Sequence of chain 1.A:
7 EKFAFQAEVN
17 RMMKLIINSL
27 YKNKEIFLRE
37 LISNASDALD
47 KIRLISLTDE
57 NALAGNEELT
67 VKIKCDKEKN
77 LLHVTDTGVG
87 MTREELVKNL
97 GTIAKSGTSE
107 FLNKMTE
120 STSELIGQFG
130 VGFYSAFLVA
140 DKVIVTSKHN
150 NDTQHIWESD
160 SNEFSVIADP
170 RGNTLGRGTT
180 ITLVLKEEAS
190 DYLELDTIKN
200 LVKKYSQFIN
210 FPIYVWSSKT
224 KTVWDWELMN

Binding-site contacts:
Ligand atom C22 contacts residue ASN95 of chain 1.A at 3.2 Å.
Ligand atom C06 contacts residue ASN40 of chain 1.A at 3.8 Å.
Ligand atom CL7 contacts residue PHE132 of chain 1.A at 3.6 Å.
Ligand atom C20 contacts residue ASN95 of chain 1.A at 3.3 Å.
Ligand atom O27 contacts residue MET87 of chain 1.A at 3.5 Å.
Ligand atom F18 contacts residue THR98 of chain 1.A at 3.3 Å.
Ligand atom C28 contacts residue ALA44 of chain 1.A at 3.8 Å (hydrophobic).
Ligand atom C03 contacts residue ASP82 of chain 1.A at 3.0 Å.
Ligand atom C04 contacts residue ASN40 of chain 1.A at 3.6 Å.
Ligand atom C14 contacts residue GLY129 of chain 1.A at 3.8 Å.
Ligand atom C20 contacts residue LEU96 of chain 1.A at 3.5 Å (hydrophobic).
Ligand atom O01 contacts residue ALA44 of chain 1.A at 3.2 Å.
Ligand atom CL7 contacts residue ASN40 of chain 1.A at 3.4 Å.
Ligand atom C19 contacts residue TYR133 of chain 1.A at 3.2 Å (hydrophobic).
Ligand atom C26 contacts residue ALA44 of chain 1.A at 3.8 Å (hydrophobic).
Ligand atom C16 contacts residue VAL130 of chain 1.A at 3.7 Å (hydrophobic).
Ligand atom C23 contacts residue ASN95 of chain 1.A at 3.1 Å.
Ligand atom O05 contacts residue ILE180 of chain 1.A at 3.5 Å.
Ligand atom O05 contacts residue ASN40 of chain 1.A at 3.4 Å.
Ligand atom O01 contacts residue THR178 of chain 1.A at 3.3 Å.
Ligand atom C26 contacts residue THR178 of chain 1.A at 3.7 Å.
Ligand atom C02 contacts residue ASN40 of chain 1.A at 3.8 Å.
Ligand atom C03 contacts residue ASN40 of chain 1.A at 3.8 Å.
Ligand atom O29 contacts residue MET87 of chain 1.A at 3.4 Å.
Ligand atom F18 contacts residue TYR133 of chain 1.A at 3.7 Å.
Ligand atom F18 contacts residue ILE99 of chain 1.A at 2.8 Å.
Ligand atom O05 contacts residue LEU37 of chain 1.A at 3.6 Å.
Ligand atom C19 contacts residue ASN95 of chain 1.A at 3.1 Å.
Ligand atom C17 contacts residue ASN95 of chain 1.A at 3.7 Å.
Ligand atom O01 contacts residue ASP82 of chain 1.A at 2.5 Å (salt-bridge).
Ligand atom C26 contacts residue MET87 of chain 1.A at 3.4 Å (hydrophobic).
Ligand atom O29 contacts residue ALA44 of chain 1.A at 3.9 Å.
Ligand atom C28 contacts residue VAL85 of chain 1.A at 3.5 Å (hydrophobic).
Ligand atom C13 contacts residue GLY129 of chain 1.A at 3.9 Å.
Ligand atom C17 contacts residue TYR133 of chain 1.A at 3.7 Å (hydrophobic).
Ligand atom C02 contacts residue ASP82 of chain 1.A at 3.2 Å.
Ligand atom C09 contacts residue MET87 of chain 1.A at 3.7 Å (hydrophobic).
Ligand atom C02 contacts residue THR178 of chain 1.A at 3.7 Å.
Ligand atom O29 contacts residue THR178 of chain 1.A at 2.9 Å (h-bond).
Ligand atom C15 contacts residue GLY129 of chain 1.A at 3.2 Å.

The small molecule below binds the protein below.
Small molecule (SMILES): COC(=O)c1c(O)cc(O)c(Cl)c1CCc1ccccc1Cc1ccc(F)cc1